A protein and the small-molecule ligand that binds it are described below.
Small molecule (SMILES): CN(C)C(=O)Cn1ncc2ccccc21

Binding-site contacts:
Ligand atom C15 contacts residue PHE107 of chain 1.A at 4.4 Å (hydrophobic).
Ligand atom C12 contacts residue PHE107 of chain 1.A at 3.6 Å (hydrophobic).
Ligand atom C09 contacts residue GLU103 of chain 1.A at 3.9 Å.
Ligand atom C13 contacts residue PHE107 of chain 1.A at 3.6 Å (hydrophobic).
Ligand atom C15 contacts residue HIS106 of chain 1.A at 3.9 Å.
Ligand atom C10 contacts residue PHE107 of chain 1.A at 4.2 Å (hydrophobic).
Ligand atom C10 contacts residue HIS106 of chain 1.A at 4.5 Å.
Ligand atom C14 contacts residue PHE107 of chain 1.A at 4.1 Å (hydrophobic).
Ligand atom N08 contacts residue PRO102 of chain 1.A at 4.1 Å.
Ligand atom C09 contacts residue HIS106 of chain 1.A at 4.3 Å.
Ligand atom C06 contacts residue HIS106 of chain 1.A at 3.4 Å.
Ligand atom C11 contacts residue GLU103 of chain 1.A at 4.4 Å.
Ligand atom C11 contacts residue PHE107 of chain 1.A at 3.7 Å (hydrophobic).
Ligand atom N08 contacts residue HIS106 of chain 1.A at 3.8 Å.
Ligand atom C14 contacts residue HIS106 of chain 1.A at 4.0 Å.
Ligand atom N07 contacts residue HIS106 of chain 1.A at 3.7 Å.
Ligand atom C04 contacts residue HIS106 of chain 1.A at 4.5 Å.
Ligand atom C09 contacts residue PRO102 of chain 1.A at 4.0 Å (hydrophobic).

Sequence of chain 1.A:
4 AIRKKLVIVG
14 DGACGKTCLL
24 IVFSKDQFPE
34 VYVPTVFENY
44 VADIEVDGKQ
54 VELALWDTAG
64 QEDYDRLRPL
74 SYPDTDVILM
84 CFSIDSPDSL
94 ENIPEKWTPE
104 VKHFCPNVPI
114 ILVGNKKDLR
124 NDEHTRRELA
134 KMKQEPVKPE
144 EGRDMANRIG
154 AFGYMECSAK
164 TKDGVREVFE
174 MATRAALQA